Sequence of chain 1.A:
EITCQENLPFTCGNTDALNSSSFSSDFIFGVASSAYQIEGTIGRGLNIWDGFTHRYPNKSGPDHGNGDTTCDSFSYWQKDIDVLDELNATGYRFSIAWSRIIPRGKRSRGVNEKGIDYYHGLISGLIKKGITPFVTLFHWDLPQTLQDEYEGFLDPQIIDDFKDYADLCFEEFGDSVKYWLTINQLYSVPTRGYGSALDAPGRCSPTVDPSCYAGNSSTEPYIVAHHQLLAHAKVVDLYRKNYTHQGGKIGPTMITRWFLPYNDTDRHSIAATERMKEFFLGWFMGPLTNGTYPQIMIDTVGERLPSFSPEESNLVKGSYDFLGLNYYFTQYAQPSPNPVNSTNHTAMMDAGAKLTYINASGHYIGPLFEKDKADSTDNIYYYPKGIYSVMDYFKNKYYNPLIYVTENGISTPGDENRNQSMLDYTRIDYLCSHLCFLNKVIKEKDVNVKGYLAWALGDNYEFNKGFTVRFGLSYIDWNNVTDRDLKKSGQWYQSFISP

Binding-site contacts:
Ligand atom C1 contacts residue ASP268 of chain 1.A at 4.5 Å.
Ligand atom C1 contacts residue ASN265 of chain 1.A at 1.7 Å.
Ligand atom O7 contacts residue ALA362 of chain 1.A at 3.6 Å.
Ligand atom C3 contacts residue ASN265 of chain 1.A at 3.9 Å.
Ligand atom O7 contacts residue ASN265 of chain 1.A at 3.7 Å.
Ligand atom N2 contacts residue ASN265 of chain 1.A at 3.0 Å (h-bond).
Ligand atom O5 contacts residue ASP268 of chain 1.A at 3.6 Å.
Ligand atom C2 contacts residue ASN265 of chain 1.A at 2.5 Å.
Ligand atom C7 contacts residue ALA362 of chain 1.A at 3.8 Å (hydrophobic).
Ligand atom C6 contacts residue ASP268 of chain 1.A at 4.3 Å.
Ligand atom C8 contacts residue SER363 of chain 1.A at 4.0 Å.
Ligand atom C8 contacts residue GOL1 of chain 1.W at 4.0 Å.
Ligand atom O5 contacts residue THR267 of chain 1.A at 4.0 Å.
Ligand atom C6 contacts residue THR267 of chain 1.A at 4.1 Å.
Ligand atom C4 contacts residue ASN265 of chain 1.A at 4.2 Å.
Ligand atom C1 contacts residue THR267 of chain 1.A at 3.8 Å.
Ligand atom C5 contacts residue THR267 of chain 1.A at 4.0 Å.
Ligand atom O5 contacts residue ASN265 of chain 1.A at 2.4 Å (h-bond).
Ligand atom C5 contacts residue ASN265 of chain 1.A at 3.7 Å.
Ligand atom C7 contacts residue ASN265 of chain 1.A at 3.6 Å.
Ligand atom O6 contacts residue ASP268 of chain 1.A at 4.2 Å.
Ligand atom C8 contacts residue ALA362 of chain 1.A at 3.6 Å (hydrophobic).

The small molecule below binds the protein below.
Small molecule (SMILES): CC(=O)N[C@H]1[C@H](O[C@H]2[C@H](O[C@@H]3O[C@@H](C)[C@@H](O)[C@@H](O)[C@@H]3O)[C@@H](NC(C)=O)CO[C@@H]2CO)O[C@H](CO)[C@@H](O[C@@H]2O[C@H](CO)[C@@H](O)[C@H](O)[C@@H]2O[C@@H]2OC[C@@H](O)[C@H](O)[C@H]2O)[C@@H]1O